Binding-site contacts:
Ligand atom C2 contacts residue ASN402 of chain 1.A at 2.7 Å.
Ligand atom O6 contacts residue ASN402 of chain 1.A at 4.4 Å.
Ligand atom C1 contacts residue ASN402 of chain 1.A at 1.4 Å.
Ligand atom O7 contacts residue ASN402 of chain 1.A at 3.4 Å.
Ligand atom O3 contacts residue ASN375 of chain 1.A at 3.8 Å.
Ligand atom C4 contacts residue ASN402 of chain 1.A at 4.2 Å.
Ligand atom O6 contacts residue ILE389 of chain 1.A at 4.0 Å.
Ligand atom N2 contacts residue ASN402 of chain 1.A at 3.2 Å (h-bond).
Ligand atom C7 contacts residue ASN402 of chain 1.A at 3.3 Å.
Ligand atom C8 contacts residue ASN402 of chain 1.A at 3.9 Å.
Ligand atom O5 contacts residue ASN402 of chain 1.A at 2.2 Å (h-bond).
Ligand atom C5 contacts residue ASN402 of chain 1.A at 3.5 Å.
Ligand atom O6 contacts residue SER391 of chain 1.A at 4.5 Å.
Ligand atom C3 contacts residue ASN402 of chain 1.A at 3.9 Å.

This small molecule binds to this protein.
Small molecule (SMILES): CC(=O)N[C@@H]1[C@@H](O)[C@H](O)[C@@H](CO)O[C@H]1O

Sequence of chain 1.A:
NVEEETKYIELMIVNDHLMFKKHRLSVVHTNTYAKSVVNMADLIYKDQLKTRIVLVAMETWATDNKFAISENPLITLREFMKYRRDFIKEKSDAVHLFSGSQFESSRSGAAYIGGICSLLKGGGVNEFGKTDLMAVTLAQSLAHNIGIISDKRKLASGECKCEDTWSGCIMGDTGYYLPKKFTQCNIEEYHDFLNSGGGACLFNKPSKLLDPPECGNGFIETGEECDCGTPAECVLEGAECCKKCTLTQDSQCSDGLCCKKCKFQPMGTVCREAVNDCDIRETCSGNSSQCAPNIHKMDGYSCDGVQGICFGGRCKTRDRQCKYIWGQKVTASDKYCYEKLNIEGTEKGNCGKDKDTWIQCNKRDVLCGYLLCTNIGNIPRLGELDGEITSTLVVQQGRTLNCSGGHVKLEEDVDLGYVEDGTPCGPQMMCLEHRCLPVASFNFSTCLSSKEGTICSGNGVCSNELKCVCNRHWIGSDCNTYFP